Binding-site contacts:
Ligand atom N2 contacts residue ASN346 of chain 1.D at 2.6 Å (h-bond).
Ligand atom C7 contacts residue ASN346 of chain 1.D at 2.9 Å.
Ligand atom O6 contacts residue GLN328 of chain 1.D at 3.9 Å.
Ligand atom C4 contacts residue GLN328 of chain 1.D at 4.1 Å.
Ligand atom C8 contacts residue ASN346 of chain 1.D at 4.1 Å.
Ligand atom C6 contacts residue ASN335 of chain 1.D at 3.7 Å.
Ligand atom C1 contacts residue GLN328 of chain 1.D at 4.4 Å.
Ligand atom C5 contacts residue ASN346 of chain 1.D at 3.8 Å.
Ligand atom O7 contacts residue ASN346 of chain 1.D at 2.9 Å (h-bond).
Ligand atom C5 contacts residue ASN335 of chain 1.D at 4.3 Å.
Ligand atom C4 contacts residue ASN346 of chain 1.D at 4.2 Å.
Ligand atom C1 contacts residue ASN346 of chain 1.D at 1.4 Å.
Ligand atom O6 contacts residue GLU330 of chain 1.D at 3.9 Å.
Ligand atom O5 contacts residue GLN328 of chain 1.D at 3.2 Å (h-bond).
Ligand atom O5 contacts residue ASN346 of chain 1.D at 2.5 Å (h-bond).
Ligand atom O5 contacts residue ASN335 of chain 1.D at 4.4 Å.
Ligand atom C2 contacts residue ASN346 of chain 1.D at 2.2 Å.
Ligand atom O6 contacts residue ASN335 of chain 1.D at 2.4 Å (h-bond).
Ligand atom C3 contacts residue ASN346 of chain 1.D at 3.6 Å.
Ligand atom C6 contacts residue GLN328 of chain 1.D at 3.3 Å.
Ligand atom C5 contacts residue GLN328 of chain 1.D at 3.7 Å.

Sequence of chain 1.D:
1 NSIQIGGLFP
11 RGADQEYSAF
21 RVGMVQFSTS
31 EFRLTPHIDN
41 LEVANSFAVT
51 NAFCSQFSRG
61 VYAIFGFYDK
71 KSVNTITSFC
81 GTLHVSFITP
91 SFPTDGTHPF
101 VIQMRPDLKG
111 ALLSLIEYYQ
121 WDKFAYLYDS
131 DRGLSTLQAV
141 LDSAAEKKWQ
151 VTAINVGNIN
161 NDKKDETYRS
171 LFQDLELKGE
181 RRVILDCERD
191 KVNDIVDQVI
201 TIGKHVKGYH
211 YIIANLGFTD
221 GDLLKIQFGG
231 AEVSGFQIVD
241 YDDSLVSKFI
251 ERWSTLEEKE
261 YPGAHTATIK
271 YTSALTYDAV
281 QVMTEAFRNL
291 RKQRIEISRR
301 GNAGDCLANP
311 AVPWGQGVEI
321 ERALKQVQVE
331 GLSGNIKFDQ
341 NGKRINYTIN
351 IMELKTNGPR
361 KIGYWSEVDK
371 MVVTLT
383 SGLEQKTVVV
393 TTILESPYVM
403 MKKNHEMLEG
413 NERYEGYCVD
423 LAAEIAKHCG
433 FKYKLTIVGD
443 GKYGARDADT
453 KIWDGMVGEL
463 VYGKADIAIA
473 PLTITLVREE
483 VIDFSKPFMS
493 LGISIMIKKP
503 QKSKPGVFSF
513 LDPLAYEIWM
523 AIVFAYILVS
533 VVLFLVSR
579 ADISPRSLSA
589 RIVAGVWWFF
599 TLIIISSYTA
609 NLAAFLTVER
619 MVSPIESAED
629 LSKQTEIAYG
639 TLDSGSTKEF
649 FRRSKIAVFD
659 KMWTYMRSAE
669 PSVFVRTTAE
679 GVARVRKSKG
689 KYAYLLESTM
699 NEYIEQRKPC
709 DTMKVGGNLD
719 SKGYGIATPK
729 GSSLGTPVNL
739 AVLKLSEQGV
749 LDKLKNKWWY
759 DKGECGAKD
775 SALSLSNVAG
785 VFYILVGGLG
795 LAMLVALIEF

A small-molecule ligand and the protein it binds are described below.
Small molecule (SMILES): CC(=O)N[C@@H]1[C@@H](O)[C@H](O)[C@@H](CO)O[C@H]1O